Binding-site contacts:
Ligand atom C7 contacts residue ASN146 of chain 1.A at 3.3 Å.
Ligand atom C1 contacts residue THR149 of chain 1.A at 4.4 Å.
Ligand atom C7 contacts residue ASN147 of chain 1.A at 3.3 Å.
Ligand atom C1 contacts residue ASN147 of chain 1.A at 1.5 Å.
Ligand atom C3 contacts residue HIS144 of chain 1.A at 4.2 Å.
Ligand atom O6 contacts residue HIS144 of chain 1.A at 4.2 Å.
Ligand atom N2 contacts residue ASN146 of chain 1.A at 3.6 Å (h-bond).
Ligand atom C2 contacts residue ASN147 of chain 1.A at 2.6 Å.
Ligand atom O5 contacts residue THR149 of chain 1.A at 4.1 Å.
Ligand atom O7 contacts residue ASN147 of chain 1.A at 3.0 Å (h-bond).
Ligand atom C3 contacts residue ASN147 of chain 1.A at 3.9 Å.
Ligand atom C3 contacts residue THR149 of chain 1.A at 3.9 Å.
Ligand atom N2 contacts residue HIS144 of chain 1.A at 3.6 Å.
Ligand atom C2 contacts residue HIS144 of chain 1.A at 4.2 Å.
Ligand atom O3 contacts residue HIS144 of chain 1.A at 3.3 Å (h-bond).
Ligand atom N2 contacts residue ASN147 of chain 1.A at 3.0 Å (h-bond).
Ligand atom C8 contacts residue HIS144 of chain 1.A at 4.1 Å.
Ligand atom O6 contacts residue THR149 of chain 1.A at 3.0 Å (h-bond).
Ligand atom O7 contacts residue ASN146 of chain 1.A at 3.6 Å.
Ligand atom O5 contacts residue ASN147 of chain 1.A at 2.5 Å (h-bond).
Ligand atom C6 contacts residue THR149 of chain 1.A at 4.3 Å.
Ligand atom O3 contacts residue VAL151 of chain 1.A at 4.3 Å.
Ligand atom C5 contacts residue ASN147 of chain 1.A at 3.7 Å.
Ligand atom O4 contacts residue ASN147 of chain 1.A at 4.3 Å.
Ligand atom N2 contacts residue THR149 of chain 1.A at 4.5 Å.
Ligand atom C4 contacts residue ASN147 of chain 1.A at 4.1 Å.
Ligand atom O3 contacts residue THR149 of chain 1.A at 3.1 Å (h-bond).
Ligand atom C8 contacts residue ASN146 of chain 1.A at 3.5 Å.
Ligand atom C2 contacts residue THR149 of chain 1.A at 3.6 Å.

Sequence of chain 1.A:
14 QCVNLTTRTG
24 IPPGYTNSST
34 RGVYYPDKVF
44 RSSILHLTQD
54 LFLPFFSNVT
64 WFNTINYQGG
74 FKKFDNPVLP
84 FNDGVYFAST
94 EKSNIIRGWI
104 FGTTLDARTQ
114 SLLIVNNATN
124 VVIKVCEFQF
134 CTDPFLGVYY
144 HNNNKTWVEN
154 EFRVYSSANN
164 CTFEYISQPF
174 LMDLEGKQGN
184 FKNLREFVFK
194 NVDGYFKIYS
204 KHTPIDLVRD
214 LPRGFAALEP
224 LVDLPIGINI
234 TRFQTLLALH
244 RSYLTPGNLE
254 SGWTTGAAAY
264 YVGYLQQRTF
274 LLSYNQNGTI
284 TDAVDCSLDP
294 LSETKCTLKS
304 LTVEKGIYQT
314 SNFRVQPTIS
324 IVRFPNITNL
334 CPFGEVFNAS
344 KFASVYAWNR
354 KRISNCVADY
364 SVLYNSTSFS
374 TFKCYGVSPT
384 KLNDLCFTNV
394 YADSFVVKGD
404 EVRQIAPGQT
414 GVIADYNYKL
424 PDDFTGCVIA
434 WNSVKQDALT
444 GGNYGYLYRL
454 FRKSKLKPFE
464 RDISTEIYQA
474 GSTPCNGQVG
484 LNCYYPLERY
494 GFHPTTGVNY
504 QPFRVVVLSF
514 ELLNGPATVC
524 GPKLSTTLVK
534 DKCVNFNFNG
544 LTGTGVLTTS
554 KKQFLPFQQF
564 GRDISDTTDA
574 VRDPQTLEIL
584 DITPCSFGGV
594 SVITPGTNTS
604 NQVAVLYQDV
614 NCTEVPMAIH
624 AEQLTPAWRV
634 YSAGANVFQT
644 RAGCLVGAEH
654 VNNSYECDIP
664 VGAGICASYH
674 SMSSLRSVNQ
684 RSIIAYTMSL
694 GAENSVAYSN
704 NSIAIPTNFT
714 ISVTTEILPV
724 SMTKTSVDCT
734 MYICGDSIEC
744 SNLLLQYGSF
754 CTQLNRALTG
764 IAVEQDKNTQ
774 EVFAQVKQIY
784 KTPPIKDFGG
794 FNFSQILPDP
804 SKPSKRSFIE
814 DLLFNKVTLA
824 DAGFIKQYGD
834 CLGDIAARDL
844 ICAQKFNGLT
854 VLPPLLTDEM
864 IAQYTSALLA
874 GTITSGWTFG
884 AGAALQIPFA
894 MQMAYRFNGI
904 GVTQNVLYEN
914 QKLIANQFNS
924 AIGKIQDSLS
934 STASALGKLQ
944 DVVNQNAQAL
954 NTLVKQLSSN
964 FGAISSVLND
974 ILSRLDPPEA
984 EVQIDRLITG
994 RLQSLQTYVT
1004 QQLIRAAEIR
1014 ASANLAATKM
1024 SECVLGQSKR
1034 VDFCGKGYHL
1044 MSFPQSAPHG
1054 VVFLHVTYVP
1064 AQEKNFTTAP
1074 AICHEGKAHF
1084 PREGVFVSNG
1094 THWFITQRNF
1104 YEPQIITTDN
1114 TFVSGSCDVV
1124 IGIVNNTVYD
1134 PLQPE

A small-molecule ligand and the protein it binds are described below.
Small molecule (SMILES): CC(=O)N[C@H]1[C@H](O[C@H]2[C@H](O)[C@@H](NC(C)=O)CO[C@@H]2CO)O[C@H](CO)[C@@H](O)[C@@H]1O